Sequence of chain 1.A:
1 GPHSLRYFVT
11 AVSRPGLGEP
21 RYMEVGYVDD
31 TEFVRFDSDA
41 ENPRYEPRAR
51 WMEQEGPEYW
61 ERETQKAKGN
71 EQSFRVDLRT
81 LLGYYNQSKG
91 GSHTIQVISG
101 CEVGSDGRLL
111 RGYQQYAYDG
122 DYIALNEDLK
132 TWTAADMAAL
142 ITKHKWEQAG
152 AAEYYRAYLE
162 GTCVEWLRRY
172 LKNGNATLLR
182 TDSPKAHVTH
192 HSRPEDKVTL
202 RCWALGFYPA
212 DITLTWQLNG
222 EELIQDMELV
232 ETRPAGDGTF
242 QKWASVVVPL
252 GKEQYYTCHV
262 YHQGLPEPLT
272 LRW

The protein below binds the small molecule below.
Small molecule (SMILES): CC(=O)N[C@H]1[C@H](O[C@H]2[C@H](O)[C@@H](NC(C)=O)CO[C@@H]2CO[C@H]2O[C@@H](C)[C@@H](O)[C@@H](O)[C@@H]2O)O[C@H](CO)[C@@H](O)[C@@H]1O

Binding-site contacts:
Ligand atom N2 contacts residue ASN176 of chain 1.A at 2.9 Å (h-bond).
Ligand atom O3 contacts residue ASN174 of chain 1.A at 3.1 Å (h-bond).
Ligand atom O4 contacts residue ASN174 of chain 1.A at 4.0 Å.
Ligand atom O4 contacts residue LYS173 of chain 1.A at 3.7 Å.
Ligand atom C4 contacts residue GLN54 of chain 1.A at 4.1 Å.
Ligand atom C1 contacts residue ASN176 of chain 1.A at 1.4 Å.
Ligand atom C2 contacts residue ASN176 of chain 1.A at 2.5 Å.
Ligand atom C3 contacts residue ASN176 of chain 1.A at 3.8 Å.
Ligand atom C2 contacts residue ASN174 of chain 1.A at 4.4 Å.
Ligand atom C3 contacts residue GLN54 of chain 1.A at 3.6 Å.
Ligand atom C3 contacts residue ASN174 of chain 1.A at 4.3 Å.
Ligand atom C4 contacts residue ASN174 of chain 1.A at 4.3 Å.
Ligand atom C5 contacts residue ASN176 of chain 1.A at 3.7 Å.
Ligand atom C2 contacts residue LYS173 of chain 1.A at 4.3 Å.
Ligand atom C7 contacts residue ASN176 of chain 1.A at 3.9 Å.
Ligand atom O5 contacts residue ASN176 of chain 1.A at 2.4 Å (h-bond).
Ligand atom C2 contacts residue ASN176 of chain 1.A at 3.9 Å.
Ligand atom O2 contacts residue ASN176 of chain 1.A at 3.7 Å.
Ligand atom N2 contacts residue ALA177 of chain 1.A at 4.3 Å.
Ligand atom O2 contacts residue ASN174 of chain 1.A at 4.2 Å.
Ligand atom O3 contacts residue GLN54 of chain 1.A at 2.5 Å (h-bond).
Ligand atom C8 contacts residue ASN176 of chain 1.A at 4.2 Å.
Ligand atom C4 contacts residue ASN176 of chain 1.A at 4.2 Å.
Ligand atom O3 contacts residue LYS173 of chain 1.A at 4.1 Å.
Ligand atom C1 contacts residue ALA177 of chain 1.A at 4.5 Å (hydrophobic).
Ligand atom C6 contacts residue LYS173 of chain 1.A at 4.5 Å.